Sequence of chain 1.C:
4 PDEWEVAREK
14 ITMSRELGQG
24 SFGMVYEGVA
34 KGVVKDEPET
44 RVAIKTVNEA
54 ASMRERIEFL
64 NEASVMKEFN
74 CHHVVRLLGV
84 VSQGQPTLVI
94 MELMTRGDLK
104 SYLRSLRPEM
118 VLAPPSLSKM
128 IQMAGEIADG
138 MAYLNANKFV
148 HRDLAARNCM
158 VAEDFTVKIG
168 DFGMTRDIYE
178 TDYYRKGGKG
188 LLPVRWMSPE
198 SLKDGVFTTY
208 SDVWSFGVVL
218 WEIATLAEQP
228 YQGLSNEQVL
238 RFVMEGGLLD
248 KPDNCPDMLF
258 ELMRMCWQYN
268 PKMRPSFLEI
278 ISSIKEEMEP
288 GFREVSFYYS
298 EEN

A small-molecule ligand and the protein it binds are described below.
Small molecule (SMILES): COc1cc(Nc2nccc(Nc3cnc4ccccc4c3)n2)ccc1N1CCOCC1

Binding-site contacts:
Ligand atom C16 contacts residue GLY100 of chain 1.C at 3.7 Å.
Ligand atom C9 contacts residue GLY21 of chain 1.C at 3.5 Å.
Ligand atom C24 contacts residue ALA46 of chain 1.C at 3.8 Å (hydrophobic).
Ligand atom C17 contacts residue MET171 of chain 1.C at 3.3 Å (hydrophobic).
Ligand atom C8 contacts residue LEU20 of chain 1.C at 3.5 Å (hydrophobic).
Ligand atom C23 contacts residue VAL78 of chain 1.C at 3.7 Å (hydrophobic).
Ligand atom C11 contacts residue LEU20 of chain 1.C at 3.8 Å (hydrophobic).
Ligand atom C9 contacts residue GLN22 of chain 1.C at 3.6 Å.
Ligand atom N4 contacts residue MET97 of chain 1.C at 3.3 Å (h-bond).
Ligand atom C10 contacts residue MET171 of chain 1.C at 3.5 Å (hydrophobic).
Ligand atom N4 contacts residue GLU95 of chain 1.C at 3.3 Å (salt-bridge).
Ligand atom C11 contacts residue MET97 of chain 1.C at 3.1 Å (hydrophobic).
Ligand atom C23 contacts residue ALA46 of chain 1.C at 3.8 Å (hydrophobic).
Ligand atom C8 contacts residue GLY21 of chain 1.C at 3.5 Å.
Ligand atom C4 contacts residue ALA46 of chain 1.C at 3.9 Å (hydrophobic).
Ligand atom C7 contacts residue LEU20 of chain 1.C at 3.4 Å (hydrophobic).
Ligand atom N6 contacts residue MET97 of chain 1.C at 3.4 Å (h-bond).
Ligand atom C1 contacts residue ASP168 of chain 1.C at 3.2 Å.
Ligand atom C21 contacts residue MET171 of chain 1.C at 3.5 Å (hydrophobic).
Ligand atom C23 contacts residue GLU95 of chain 1.C at 3.2 Å.
Ligand atom C22 contacts residue MET171 of chain 1.C at 3.9 Å (hydrophobic).
Ligand atom C24 contacts residue ASP168 of chain 1.C at 3.3 Å.
Ligand atom C17 contacts residue MET157 of chain 1.C at 3.5 Å (hydrophobic).
Ligand atom N3 contacts residue MET171 of chain 1.C at 3.7 Å.
Ligand atom N4 contacts residue ALA46 of chain 1.C at 3.9 Å.
Ligand atom C22 contacts residue ASP168 of chain 1.C at 3.3 Å.
Ligand atom C10 contacts residue GLN22 of chain 1.C at 3.6 Å.
Ligand atom O2 contacts residue MET171 of chain 1.C at 3.9 Å.
Ligand atom C18 contacts residue ASP168 of chain 1.C at 3.4 Å.
Ligand atom C4 contacts residue MET157 of chain 1.C at 3.8 Å (hydrophobic).
Ligand atom N2 contacts residue ASP168 of chain 1.C at 2.5 Å (salt-bridge).
Ligand atom N5 contacts residue ALA46 of chain 1.C at 3.8 Å.
Ligand atom C15 contacts residue GLY100 of chain 1.C at 3.7 Å.
Ligand atom C16 contacts residue LEU20 of chain 1.C at 3.9 Å (hydrophobic).
Ligand atom N4 contacts residue LEU96 of chain 1.C at 3.6 Å.
Ligand atom C1 contacts residue ALA46 of chain 1.C at 3.8 Å (hydrophobic).
Ligand atom C13 contacts residue MET157 of chain 1.C at 3.6 Å (hydrophobic).
Ligand atom C12 contacts residue MET97 of chain 1.C at 3.6 Å (hydrophobic).
Ligand atom N5 contacts residue MET157 of chain 1.C at 3.9 Å.
Ligand atom C4 contacts residue MET97 of chain 1.C at 3.8 Å (hydrophobic).